Binding-site contacts:
Ligand atom C2 contacts residue TYR72 of chain 1.A at 3.5 Å (hydrophobic).
Ligand atom C31 contacts residue TRP86 of chain 1.A at 3.7 Å (hydrophobic).
Ligand atom C1 contacts residue TRP286 of chain 1.A at 3.2 Å (hydrophobic).
Ligand atom C3 contacts residue TYR72 of chain 1.A at 3.3 Å (hydrophobic).
Ligand atom C30 contacts residue TRP86 of chain 1.A at 3.5 Å (hydrophobic).
Ligand atom C6 contacts residue TRP286 of chain 1.A at 3.6 Å (hydrophobic).
Ligand atom C42 contacts residue TYR341 of chain 1.A at 3.6 Å (hydrophobic).
Ligand atom C22 contacts residue TYR341 of chain 1.A at 3.3 Å (hydrophobic).
Ligand atom C37 contacts residue TRP86 of chain 1.A at 3.5 Å (hydrophobic).
Ligand atom N4 contacts residue PHE338 of chain 1.A at 3.7 Å.
Ligand atom N1 contacts residue TRP286 of chain 1.A at 3.2 Å.
Ligand atom C24 contacts residue TYR124 of chain 1.A at 3.1 Å (hydrophobic).
Ligand atom C32 contacts residue HIS447 of chain 1.A at 3.5 Å.
Ligand atom C11 contacts residue TYR341 of chain 1.A at 3.7 Å (hydrophobic).
Ligand atom N1 contacts residue TYR72 of chain 1.A at 3.7 Å.
Ligand atom N8 contacts residue TRP86 of chain 1.A at 3.5 Å.
Ligand atom C28 contacts residue ALA337 of chain 1.A at 3.7 Å (hydrophobic).
Ligand atom N1 contacts residue GLU285 of chain 1.A at 3.2 Å (salt-bridge).
Ligand atom C4 contacts residue TYR72 of chain 1.A at 3.4 Å (hydrophobic).
Ligand atom C40 contacts residue TRP86 of chain 1.A at 3.7 Å (hydrophobic).
Ligand atom C32 contacts residue GLY448 of chain 1.A at 3.7 Å.
Ligand atom N6 contacts residue PHE338 of chain 1.A at 3.6 Å.
Ligand atom C1 contacts residue TYR72 of chain 1.A at 3.6 Å (hydrophobic).
Ligand atom C42 contacts residue ASP74 of chain 1.A at 3.6 Å.
Ligand atom N7 contacts residue HIS447 of chain 1.A at 3.0 Å (h-bond).
Ligand atom C10 contacts residue TYR341 of chain 1.A at 3.5 Å (hydrophobic).
Ligand atom N5 contacts residue PHE338 of chain 1.A at 3.5 Å.
Ligand atom C41 contacts residue TYR341 of chain 1.A at 3.4 Å (hydrophobic).
Ligand atom C5 contacts residue TRP286 of chain 1.A at 3.3 Å (hydrophobic).
Ligand atom C29 contacts residue HIS447 of chain 1.A at 3.5 Å.
Ligand atom C35 contacts residue GLU202 of chain 1.A at 3.6 Å.
Ligand atom C16 contacts residue TYR72 of chain 1.A at 3.6 Å (hydrophobic).
Ligand atom C14 contacts residue TYR72 of chain 1.A at 3.7 Å (hydrophobic).
Ligand atom C29 contacts residue ALA337 of chain 1.A at 3.6 Å (hydrophobic).
Ligand atom C12 contacts residue TYR341 of chain 1.A at 3.2 Å (hydrophobic).
Ligand atom C25 contacts residue TYR341 of chain 1.A at 3.7 Å (hydrophobic).
Ligand atom C36 contacts residue GLU202 of chain 1.A at 3.3 Å.
Ligand atom N1 contacts residue TYR124 of chain 1.A at 3.3 Å.
Ligand atom C39 contacts residue TRP86 of chain 1.A at 3.4 Å (hydrophobic).
Ligand atom C20 contacts residue TRP286 of chain 1.A at 3.6 Å (hydrophobic).

Sequence of chain 1.A:
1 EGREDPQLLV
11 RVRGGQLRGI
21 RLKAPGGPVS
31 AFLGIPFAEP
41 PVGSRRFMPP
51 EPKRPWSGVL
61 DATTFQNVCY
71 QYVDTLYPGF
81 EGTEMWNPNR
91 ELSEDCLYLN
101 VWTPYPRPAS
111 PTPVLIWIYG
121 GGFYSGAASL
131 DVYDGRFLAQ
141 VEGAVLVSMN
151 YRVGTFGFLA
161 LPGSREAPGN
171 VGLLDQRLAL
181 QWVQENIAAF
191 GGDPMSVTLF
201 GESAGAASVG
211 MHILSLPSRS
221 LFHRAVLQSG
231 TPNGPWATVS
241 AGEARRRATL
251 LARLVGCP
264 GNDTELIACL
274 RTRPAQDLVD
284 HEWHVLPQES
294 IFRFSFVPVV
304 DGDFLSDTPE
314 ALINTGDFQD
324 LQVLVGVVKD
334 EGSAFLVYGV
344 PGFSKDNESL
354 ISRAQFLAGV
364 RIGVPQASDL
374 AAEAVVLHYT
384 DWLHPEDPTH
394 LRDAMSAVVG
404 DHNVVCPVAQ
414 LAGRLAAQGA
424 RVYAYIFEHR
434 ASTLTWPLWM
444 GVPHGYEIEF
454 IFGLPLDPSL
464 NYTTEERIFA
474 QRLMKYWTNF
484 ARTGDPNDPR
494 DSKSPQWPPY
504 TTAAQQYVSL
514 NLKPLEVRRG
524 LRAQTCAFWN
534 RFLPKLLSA

This protein binds this small molecule.
Small molecule (SMILES): Nc1ccc2c(c1)c(-c1ccccc1)[n+](CCCCCCc1cn(CCNc3c4c(nc5ccccc35)CCCC4)nn1)c1cc(N)ccc21